Sequence of chain 60.A:
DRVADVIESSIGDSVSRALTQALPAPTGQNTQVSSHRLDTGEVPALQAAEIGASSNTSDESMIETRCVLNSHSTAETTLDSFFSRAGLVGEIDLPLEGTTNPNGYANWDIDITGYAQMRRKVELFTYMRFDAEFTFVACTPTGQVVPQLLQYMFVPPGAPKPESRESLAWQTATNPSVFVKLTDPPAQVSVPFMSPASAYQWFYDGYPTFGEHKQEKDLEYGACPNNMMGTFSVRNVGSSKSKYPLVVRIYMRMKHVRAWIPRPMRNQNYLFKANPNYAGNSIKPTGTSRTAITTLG

Sequence of chain 60.C:
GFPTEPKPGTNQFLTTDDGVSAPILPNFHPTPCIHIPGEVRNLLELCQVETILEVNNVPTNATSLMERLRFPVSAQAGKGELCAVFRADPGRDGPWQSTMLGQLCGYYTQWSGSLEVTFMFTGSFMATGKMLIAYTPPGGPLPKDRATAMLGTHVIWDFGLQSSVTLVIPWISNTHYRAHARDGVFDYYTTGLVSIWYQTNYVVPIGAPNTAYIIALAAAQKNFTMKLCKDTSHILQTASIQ

Binding-site contacts:
Ligand atom C5C contacts residue ILE111 of chain 60.A at 3.7 Å (hydrophobic).
Ligand atom C5A contacts residue ASN228 of chain 60.A at 4.0 Å.
Ligand atom C3B contacts residue TRP203 of chain 60.A at 3.2 Å (hydrophobic).
Ligand atom C4 contacts residue VAL190 of chain 60.A at 3.8 Å (hydrophobic).
Ligand atom C4 contacts residue ILE24 of chain 60.C at 4.0 Å (hydrophobic).
Ligand atom C5C contacts residue PHE135 of chain 60.A at 3.5 Å (hydrophobic).
Ligand atom C6C contacts residue TYR201 of chain 60.A at 4.0 Å (hydrophobic).
Ligand atom C31 contacts residue VAL179 of chain 60.A at 3.5 Å (hydrophobic).
Ligand atom C2B contacts residue TRP203 of chain 60.A at 4.1 Å (hydrophobic).
Ligand atom O1B contacts residue MET230 of chain 60.A at 4.0 Å.
Ligand atom C3C contacts residue PHE135 of chain 60.A at 3.8 Å (hydrophobic).
Ligand atom C31 contacts residue ILE24 of chain 60.C at 3.6 Å (hydrophobic).
Ligand atom C5B contacts residue ILE113 of chain 60.A at 3.5 Å (hydrophobic).
Ligand atom C4A contacts residue ASP112 of chain 60.A at 3.0 Å.
Ligand atom O1A contacts residue ASN228 of chain 60.A at 3.7 Å.
Ligand atom N2 contacts residue PHE233 of chain 60.A at 3.8 Å.
Ligand atom C4A contacts residue THR114 of chain 60.A at 3.6 Å.
Ligand atom C5 contacts residue PHE233 of chain 60.A at 3.9 Å (hydrophobic).
Ligand atom C31 contacts residue PRO177 of chain 60.A at 3.9 Å (hydrophobic).
Ligand atom O1A contacts residue TRP203 of chain 60.A at 3.3 Å.
Ligand atom C5 contacts residue PHE155 of chain 60.A at 3.9 Å (hydrophobic).
Ligand atom C3 contacts residue PHE155 of chain 60.A at 4.0 Å (hydrophobic).
Ligand atom O1 contacts residue PHE155 of chain 60.A at 3.5 Å.
Ligand atom C4B contacts residue ASN228 of chain 60.A at 4.0 Å.
Ligand atom C4B contacts residue TRP203 of chain 60.A at 3.6 Å (hydrophobic).
Ligand atom C2A contacts residue TRP203 of chain 60.A at 3.6 Å (hydrophobic).
Ligand atom C4C contacts residue VAL192 of chain 60.A at 3.5 Å (hydrophobic).
Ligand atom O1B contacts residue TYR201 of chain 60.A at 3.4 Å.
Ligand atom N2 contacts residue PHE155 of chain 60.A at 3.6 Å.
Ligand atom C5B contacts residue ASP112 of chain 60.A at 3.9 Å.
Ligand atom C3B contacts residue ASN228 of chain 60.A at 4.0 Å.
Ligand atom C2C contacts residue VAL192 of chain 60.A at 3.7 Å (hydrophobic).
Ligand atom O1 contacts residue PHE233 of chain 60.A at 3.1 Å.
Ligand atom C7C contacts residue MET230 of chain 60.A at 4.0 Å (hydrophobic).
Ligand atom C4C contacts residue PHE135 of chain 60.A at 3.7 Å (hydrophobic).
Ligand atom C2B contacts residue TYR201 of chain 60.A at 3.4 Å (hydrophobic).
Ligand atom C5B contacts residue ILE111 of chain 60.A at 4.0 Å (hydrophobic).
Ligand atom N3A contacts residue ILE113 of chain 60.A at 3.7 Å.
Ligand atom C6B contacts residue ILE113 of chain 60.A at 4.0 Å (hydrophobic).
Ligand atom N3A contacts residue ASP112 of chain 60.A at 2.8 Å (salt-bridge).

Sequence of chain 56.C:
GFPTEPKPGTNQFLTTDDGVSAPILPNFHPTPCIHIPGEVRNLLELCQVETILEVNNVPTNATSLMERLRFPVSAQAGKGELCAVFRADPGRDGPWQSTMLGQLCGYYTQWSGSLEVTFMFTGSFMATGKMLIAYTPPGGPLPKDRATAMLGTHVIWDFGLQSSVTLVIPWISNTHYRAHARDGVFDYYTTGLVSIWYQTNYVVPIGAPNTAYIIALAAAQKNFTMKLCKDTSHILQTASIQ

The small molecule below binds the protein below.
Small molecule (SMILES): Cc1cc(CCCCCCCOc2ccc(C3=NCCO3)cc2)on1